Binding-site contacts:
Ligand atom C1 contacts residue ASN221 of chain 1.A at 1.5 Å.
Ligand atom C7 contacts residue ASN221 of chain 1.A at 4.1 Å.
Ligand atom C3 contacts residue ASN221 of chain 1.A at 3.9 Å.
Ligand atom O5 contacts residue ASN221 of chain 1.A at 2.3 Å (h-bond).
Ligand atom C4 contacts residue ASN221 of chain 1.A at 4.2 Å.
Ligand atom N2 contacts residue ASN221 of chain 1.A at 3.1 Å (h-bond).
Ligand atom C8 contacts residue ASN243 of chain 1.A at 4.0 Å.
Ligand atom O7 contacts residue ASN221 of chain 1.A at 4.5 Å.
Ligand atom N2 contacts residue THR223 of chain 1.A at 4.3 Å.
Ligand atom C8 contacts residue THR223 of chain 1.A at 3.7 Å.
Ligand atom C7 contacts residue THR223 of chain 1.A at 4.2 Å.
Ligand atom C2 contacts residue ASN221 of chain 1.A at 2.5 Å.
Ligand atom C5 contacts residue ASN221 of chain 1.A at 3.7 Å.

Sequence of chain 1.A:
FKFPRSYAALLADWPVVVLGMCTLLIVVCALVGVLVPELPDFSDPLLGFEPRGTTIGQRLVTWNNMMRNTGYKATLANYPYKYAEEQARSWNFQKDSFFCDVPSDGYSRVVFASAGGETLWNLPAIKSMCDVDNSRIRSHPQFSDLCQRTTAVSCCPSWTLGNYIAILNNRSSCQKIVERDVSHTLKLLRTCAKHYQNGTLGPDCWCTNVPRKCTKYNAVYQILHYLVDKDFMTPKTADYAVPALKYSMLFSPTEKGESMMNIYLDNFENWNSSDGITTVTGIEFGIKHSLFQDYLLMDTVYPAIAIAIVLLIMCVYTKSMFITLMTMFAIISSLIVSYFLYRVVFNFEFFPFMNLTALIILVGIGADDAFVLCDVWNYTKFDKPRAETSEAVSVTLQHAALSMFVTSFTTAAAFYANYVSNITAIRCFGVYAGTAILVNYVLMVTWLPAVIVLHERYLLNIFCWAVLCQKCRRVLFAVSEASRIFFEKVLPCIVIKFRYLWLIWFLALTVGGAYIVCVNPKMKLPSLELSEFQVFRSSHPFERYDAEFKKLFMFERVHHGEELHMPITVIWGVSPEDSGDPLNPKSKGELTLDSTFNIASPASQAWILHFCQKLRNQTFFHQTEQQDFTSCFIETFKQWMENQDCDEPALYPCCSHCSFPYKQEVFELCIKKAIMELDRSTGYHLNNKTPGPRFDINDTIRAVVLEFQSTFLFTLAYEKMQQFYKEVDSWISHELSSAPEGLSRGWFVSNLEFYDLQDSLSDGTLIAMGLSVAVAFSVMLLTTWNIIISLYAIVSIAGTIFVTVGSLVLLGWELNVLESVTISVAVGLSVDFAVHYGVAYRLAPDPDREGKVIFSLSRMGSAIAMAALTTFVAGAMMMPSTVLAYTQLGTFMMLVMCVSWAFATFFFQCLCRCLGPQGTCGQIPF

A small-molecule ligand and the protein it binds are described below.
Small molecule (SMILES): CC(=O)N[C@@H]1[C@@H](O)[C@H](O)[C@@H](CO)O[C@H]1O